A small-molecule ligand and the protein it binds are described below.
Small molecule (SMILES): O=C(Nc1ccc(CN2C(=O)c3ccccc3C2=O)cc1)N1CC(c2cccnc2)C1

Sequence of chain 1.B:
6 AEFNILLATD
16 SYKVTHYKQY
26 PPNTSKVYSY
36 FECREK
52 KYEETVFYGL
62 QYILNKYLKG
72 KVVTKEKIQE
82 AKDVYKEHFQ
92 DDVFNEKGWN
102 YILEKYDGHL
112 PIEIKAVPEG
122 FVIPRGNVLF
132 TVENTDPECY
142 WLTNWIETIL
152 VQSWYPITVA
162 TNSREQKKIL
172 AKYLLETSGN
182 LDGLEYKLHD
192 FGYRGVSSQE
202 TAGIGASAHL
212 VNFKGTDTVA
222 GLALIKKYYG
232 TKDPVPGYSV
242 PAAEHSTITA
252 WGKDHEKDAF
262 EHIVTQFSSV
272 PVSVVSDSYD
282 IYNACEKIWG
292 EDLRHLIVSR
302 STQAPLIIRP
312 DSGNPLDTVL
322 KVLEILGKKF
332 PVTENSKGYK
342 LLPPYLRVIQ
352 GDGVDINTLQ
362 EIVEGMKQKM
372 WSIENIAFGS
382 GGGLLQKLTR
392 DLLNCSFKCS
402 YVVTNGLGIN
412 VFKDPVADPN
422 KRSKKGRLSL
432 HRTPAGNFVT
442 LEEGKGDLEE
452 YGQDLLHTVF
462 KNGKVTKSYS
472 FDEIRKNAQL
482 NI

Binding-site contacts:
Ligand atom N3 contacts residue PHE192 of chain 1.A at 3.5 Å.
Ligand atom C19 contacts residue ILE350 of chain 1.A at 3.6 Å (hydrophobic).
Ligand atom C4 contacts residue PHE192 of chain 1.A at 3.5 Å (hydrophobic).
Ligand atom O13 contacts residue ILE350 of chain 1.A at 3.6 Å.
Ligand atom C28 contacts residue PRO306 of chain 1.A at 3.4 Å (hydrophobic).
Ligand atom C10 contacts residue PHE192 of chain 1.A at 3.5 Å (hydrophobic).
Ligand atom C1 contacts residue ARG195 of chain 1.A at 3.7 Å.
Ligand atom C8 contacts residue ASP218 of chain 1.A at 3.5 Å.
Ligand atom C8 contacts residue ALA243 of chain 1.A at 3.8 Å (hydrophobic).
Ligand atom C4 contacts residue TYR17 of chain 1.B at 3.8 Å (hydrophobic).
Ligand atom C1 contacts residue PHE192 of chain 1.A at 3.5 Å (hydrophobic).
Ligand atom C26 contacts residue PRO272 of chain 1.A at 3.8 Å (hydrophobic).
Ligand atom C1 contacts residue ASP15 of chain 1.B at 3.4 Å.
Ligand atom C6 contacts residue TYR17 of chain 1.B at 3.6 Å (hydrophobic).
Ligand atom O31 contacts residue VAL241 of chain 1.A at 3.7 Å.
Ligand atom C14 contacts residue VAL241 of chain 1.A at 3.8 Å (hydrophobic).
Ligand atom C11 contacts residue SER274 of chain 1.A at 3.6 Å.
Ligand atom C5 contacts residue PHE192 of chain 1.A at 3.8 Å (hydrophobic).
Ligand atom N9 contacts residue PHE192 of chain 1.A at 3.4 Å.
Ligand atom C2 contacts residue ARG195 of chain 1.A at 3.4 Å.
Ligand atom C15 contacts residue VAL241 of chain 1.A at 3.6 Å (hydrophobic).
Ligand atom C16 contacts residue HIS190 of chain 1.A at 3.5 Å.
Ligand atom C7 contacts residue TYR17 of chain 1.B at 3.5 Å (hydrophobic).
Ligand atom C8 contacts residue TYR17 of chain 1.B at 3.8 Å (hydrophobic).
Ligand atom C11 contacts residue PHE192 of chain 1.A at 3.3 Å (hydrophobic).
Ligand atom O30 contacts residue ILE308 of chain 1.A at 3.7 Å.
Ligand atom C2 contacts residue PHE192 of chain 1.A at 3.3 Å (hydrophobic).
Ligand atom C15 contacts residue HIS190 of chain 1.A at 3.5 Å.
Ligand atom C25 contacts residue ILE308 of chain 1.A at 3.8 Å (hydrophobic).
Ligand atom N9 contacts residue ALA243 of chain 1.A at 3.7 Å.
Ligand atom O13 contacts residue PHE192 of chain 1.A at 3.3 Å.
Ligand atom C6 contacts residue ASP218 of chain 1.A at 3.7 Å.
Ligand atom O13 contacts residue SER274 of chain 1.A at 2.9 Å (h-bond).
Ligand atom C18 contacts residue ILE350 of chain 1.A at 3.6 Å (hydrophobic).
Ligand atom C20 contacts residue TYR187 of chain 1.A at 3.5 Å (hydrophobic).
Ligand atom C29 contacts residue PRO306 of chain 1.A at 3.6 Å (hydrophobic).
Ligand atom C10 contacts residue ARG310 of chain 1.A at 3.4 Å.
Ligand atom C5 contacts residue TYR17 of chain 1.B at 3.7 Å (hydrophobic).
Ligand atom C4 contacts residue ARG310 of chain 1.A at 3.7 Å.
Ligand atom C27 contacts residue PRO272 of chain 1.A at 3.7 Å (hydrophobic).

Sequence of chain 1.A:
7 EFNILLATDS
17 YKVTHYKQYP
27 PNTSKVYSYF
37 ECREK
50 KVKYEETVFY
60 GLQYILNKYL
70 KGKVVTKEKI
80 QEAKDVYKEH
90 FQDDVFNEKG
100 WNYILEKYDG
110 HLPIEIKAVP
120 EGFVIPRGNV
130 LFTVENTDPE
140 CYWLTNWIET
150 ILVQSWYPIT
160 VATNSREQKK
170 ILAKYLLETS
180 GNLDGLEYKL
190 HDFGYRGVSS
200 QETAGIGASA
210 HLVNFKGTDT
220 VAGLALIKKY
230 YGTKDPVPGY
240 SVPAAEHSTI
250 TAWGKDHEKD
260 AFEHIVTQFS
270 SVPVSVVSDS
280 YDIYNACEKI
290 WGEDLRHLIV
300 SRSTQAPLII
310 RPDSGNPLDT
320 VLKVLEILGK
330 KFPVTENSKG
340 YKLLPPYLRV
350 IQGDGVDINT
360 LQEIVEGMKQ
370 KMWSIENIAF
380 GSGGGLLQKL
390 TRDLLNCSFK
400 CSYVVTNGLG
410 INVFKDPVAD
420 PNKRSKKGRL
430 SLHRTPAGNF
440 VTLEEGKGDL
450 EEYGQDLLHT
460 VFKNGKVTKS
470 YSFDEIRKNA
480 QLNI